Binding-site contacts:
Ligand atom C3 contacts residue ASN19 of chain 37.Y at 4.4 Å.
Ligand atom C2 contacts residue ASN19 of chain 37.Y at 3.4 Å.
Ligand atom O5 contacts residue ASN19 of chain 37.Y at 2.2 Å (h-bond).
Ligand atom C8 contacts residue TYR17 of chain 37.Y at 4.0 Å (hydrophobic).
Ligand atom C5 contacts residue ASN19 of chain 37.Y at 3.3 Å.
Ligand atom O7 contacts residue ASN19 of chain 37.Y at 4.4 Å.
Ligand atom C4 contacts residue ASN19 of chain 37.Y at 4.5 Å.
Ligand atom O6 contacts residue ASN19 of chain 37.Y at 4.4 Å.
Ligand atom C6 contacts residue ASN19 of chain 37.Y at 4.1 Å.
Ligand atom C1 contacts residue ASN19 of chain 37.Y at 1.9 Å.
Ligand atom N2 contacts residue ASN19 of chain 37.Y at 4.0 Å.

Sequence of chain 37.Y:
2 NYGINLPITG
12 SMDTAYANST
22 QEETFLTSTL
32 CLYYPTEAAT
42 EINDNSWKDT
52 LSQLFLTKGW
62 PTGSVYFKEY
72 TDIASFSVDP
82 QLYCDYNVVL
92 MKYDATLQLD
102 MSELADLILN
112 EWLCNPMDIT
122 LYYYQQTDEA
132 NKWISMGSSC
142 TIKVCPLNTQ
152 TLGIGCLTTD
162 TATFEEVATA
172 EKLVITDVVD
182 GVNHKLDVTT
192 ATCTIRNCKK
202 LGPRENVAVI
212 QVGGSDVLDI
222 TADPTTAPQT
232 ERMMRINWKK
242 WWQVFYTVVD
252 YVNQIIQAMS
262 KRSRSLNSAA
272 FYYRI

This protein binds this small molecule.
Small molecule (SMILES): CC(=O)N[C@H]1[C@H](O[C@H]2[C@H](O)[C@@H](NC(C)=O)CO[C@@H]2CO)O[C@H](CO)[C@@H](O)[C@@H]1O